Binding-site contacts:
Ligand atom O5 contacts residue ASP135 of chain 1.C at 3.7 Å.
Ligand atom O1 contacts residue ASP135 of chain 1.C at 2.7 Å (salt-bridge).
Ligand atom C1 contacts residue ASP135 of chain 1.C at 3.2 Å.

This small molecule binds to this protein.
Small molecule (SMILES): OC[C@H]1O[C@@H](O)[C@H](O)[C@@H](O)[C@@H]1O

Sequence of chain 1.C:
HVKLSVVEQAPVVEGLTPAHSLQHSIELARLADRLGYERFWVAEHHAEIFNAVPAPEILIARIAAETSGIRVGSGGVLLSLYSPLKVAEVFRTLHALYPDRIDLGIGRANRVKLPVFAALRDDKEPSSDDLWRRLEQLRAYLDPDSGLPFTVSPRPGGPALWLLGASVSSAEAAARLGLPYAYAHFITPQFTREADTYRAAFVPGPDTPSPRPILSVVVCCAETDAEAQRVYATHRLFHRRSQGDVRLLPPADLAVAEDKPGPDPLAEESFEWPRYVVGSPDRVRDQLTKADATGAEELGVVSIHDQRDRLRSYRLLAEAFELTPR